Sequence of chain 4.B:
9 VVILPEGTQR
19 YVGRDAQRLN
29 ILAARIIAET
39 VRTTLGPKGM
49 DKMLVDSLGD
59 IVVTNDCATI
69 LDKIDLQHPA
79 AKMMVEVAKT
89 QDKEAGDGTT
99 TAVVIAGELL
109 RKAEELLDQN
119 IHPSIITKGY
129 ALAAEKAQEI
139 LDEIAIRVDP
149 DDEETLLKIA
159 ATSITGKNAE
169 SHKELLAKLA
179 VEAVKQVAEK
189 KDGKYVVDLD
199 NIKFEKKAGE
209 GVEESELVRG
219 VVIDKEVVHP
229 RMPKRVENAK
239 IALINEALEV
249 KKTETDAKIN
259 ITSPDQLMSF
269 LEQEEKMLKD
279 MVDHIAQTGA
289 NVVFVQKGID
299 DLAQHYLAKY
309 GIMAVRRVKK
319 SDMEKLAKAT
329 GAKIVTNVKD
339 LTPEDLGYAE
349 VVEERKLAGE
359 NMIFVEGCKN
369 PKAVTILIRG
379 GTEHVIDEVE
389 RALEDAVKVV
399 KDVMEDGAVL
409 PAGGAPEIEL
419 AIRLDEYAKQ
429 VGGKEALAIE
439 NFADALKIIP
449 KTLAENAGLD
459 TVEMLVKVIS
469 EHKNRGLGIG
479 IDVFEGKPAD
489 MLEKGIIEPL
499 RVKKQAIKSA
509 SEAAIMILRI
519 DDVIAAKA

A small-molecule ligand and the protein it binds are described below.
Small molecule (SMILES): Nc1ncnc2c1ncn2[C@@H]1O[C@H](CO[P](=O)(O)O[P](=O)(O)NP(=O)(O)O)[C@@H](O)[C@H]1O

Binding-site contacts:
Ligand atom O2B contacts residue THR99 of chain 4.B at 2.6 Å (h-bond).
Ligand atom C6 contacts residue PRO45 of chain 4.B at 3.4 Å (hydrophobic).
Ligand atom O4' contacts residue GLY44 of chain 4.B at 3.5 Å.
Ligand atom O4' contacts residue LEU451 of chain 4.B at 3.4 Å.
Ligand atom O1B contacts residue GLY96 of chain 4.B at 2.9 Å (h-bond).
Ligand atom O1A contacts residue LEU43 of chain 4.B at 3.4 Å.
Ligand atom O2G contacts residue GLY96 of chain 4.B at 3.2 Å (h-bond).
Ligand atom O2' contacts residue ALA410 of chain 4.B at 3.0 Å.
Ligand atom PA contacts residue MG1 of chain 4.G at 3.5 Å.
Ligand atom O2B contacts residue GLY96 of chain 4.B at 3.4 Å.
Ligand atom C6 contacts residue ILE494 of chain 4.B at 3.5 Å (hydrophobic).
Ligand atom O1A contacts residue GLY44 of chain 4.B at 3.1 Å (h-bond).
Ligand atom O1G contacts residue THR97 of chain 4.B at 3.3 Å (h-bond).
Ligand atom O2B contacts residue THR98 of chain 4.B at 3.4 Å.
Ligand atom O2G contacts residue GLY94 of chain 4.B at 3.6 Å (h-bond).
Ligand atom N3B contacts residue THR97 of chain 4.B at 2.9 Å (h-bond).
Ligand atom O2G contacts residue ASP95 of chain 4.B at 3.6 Å.
Ligand atom N3B contacts residue THR98 of chain 4.B at 3.0 Å (h-bond).
Ligand atom O3G contacts residue ASP95 of chain 4.B at 2.8 Å (salt-bridge).
Ligand atom O2' contacts residue GLU496 of chain 4.B at 3.2 Å (salt-bridge).
Ligand atom O3G contacts residue MG1 of chain 4.G at 2.2 Å.
Ligand atom O2G contacts residue THR97 of chain 4.B at 2.4 Å (h-bond).
Ligand atom N6 contacts residue ILE494 of chain 4.B at 3.4 Å.
Ligand atom O2B contacts residue LEU43 of chain 4.B at 3.3 Å.
Ligand atom C5 contacts residue PRO45 of chain 4.B at 3.3 Å (hydrophobic).
Ligand atom O3A contacts residue LEU43 of chain 4.B at 3.5 Å.
Ligand atom C5 contacts residue ILE494 of chain 4.B at 3.6 Å (hydrophobic).
Ligand atom PB contacts residue GLY96 of chain 4.B at 3.5 Å.
Ligand atom PG contacts residue THR97 of chain 4.B at 3.2 Å.
Ligand atom N3 contacts residue GLY411 of chain 4.B at 3.3 Å.
Ligand atom O2' contacts residue GLY411 of chain 4.B at 2.9 Å (h-bond).
Ligand atom N3B contacts residue GLY96 of chain 4.B at 3.2 Å (h-bond).
Ligand atom O3G contacts residue GLY96 of chain 4.B at 3.6 Å.
Ligand atom O2A contacts residue MG1 of chain 4.G at 2.2 Å.
Ligand atom O1A contacts residue THR42 of chain 4.B at 3.0 Å (h-bond).
Ligand atom PG contacts residue MG1 of chain 4.G at 3.6 Å.
Ligand atom O5' contacts residue GLY44 of chain 4.B at 3.0 Å (h-bond).
Ligand atom C2 contacts residue ILE479 of chain 4.B at 3.4 Å (hydrophobic).
Ligand atom O1B contacts residue MG1 of chain 4.G at 3.1 Å.
Ligand atom N7 contacts residue THR163 of chain 4.B at 3.3 Å.